This small molecule binds to this protein.
Small molecule (SMILES): OC[C@H]1O[C@H](O)[C@@H](O)[C@@H](O)[C@@H]1O

Binding-site contacts:
Ligand atom O6 contacts residue BMA1 of chain 1.G at 4.2 Å.
Ligand atom O5 contacts residue LYS196 of chain 1.D at 3.8 Å.
Ligand atom C4 contacts residue BMA1 of chain 1.G at 3.6 Å.
Ligand atom O2 contacts residue LYS196 of chain 1.D at 3.1 Å (salt-bridge).
Ligand atom C1 contacts residue LYS196 of chain 1.D at 2.7 Å.
Ligand atom C1 contacts residue BMA1 of chain 1.G at 3.2 Å.
Ligand atom C3 contacts residue BMA1 of chain 1.G at 2.9 Å.
Ligand atom C2 contacts residue BMA1 of chain 1.G at 3.4 Å.
Ligand atom C5 contacts residue BMA1 of chain 1.G at 3.4 Å.
Ligand atom O3 contacts residue BMA1 of chain 1.G at 4.0 Å.
Ligand atom C6 contacts residue BMA1 of chain 1.G at 4.3 Å.
Ligand atom O4 contacts residue BMA1 of chain 1.G at 3.9 Å.
Ligand atom C2 contacts residue LYS196 of chain 1.D at 3.0 Å.
Ligand atom O5 contacts residue BMA1 of chain 1.G at 3.8 Å.

Sequence of chain 1.D:
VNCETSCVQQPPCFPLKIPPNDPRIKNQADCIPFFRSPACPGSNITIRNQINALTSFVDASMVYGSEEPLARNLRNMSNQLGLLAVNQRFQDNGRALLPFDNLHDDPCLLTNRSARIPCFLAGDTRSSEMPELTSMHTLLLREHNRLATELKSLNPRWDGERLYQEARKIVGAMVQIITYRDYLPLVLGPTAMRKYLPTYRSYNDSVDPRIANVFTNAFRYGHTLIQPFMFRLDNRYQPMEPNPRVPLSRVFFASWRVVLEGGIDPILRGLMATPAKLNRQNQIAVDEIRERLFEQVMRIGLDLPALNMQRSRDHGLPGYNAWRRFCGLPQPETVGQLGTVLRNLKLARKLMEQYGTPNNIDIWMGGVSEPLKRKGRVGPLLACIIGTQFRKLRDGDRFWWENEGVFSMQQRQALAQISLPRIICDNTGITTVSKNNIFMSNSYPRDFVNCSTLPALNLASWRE